Sequence of chain 1.A:
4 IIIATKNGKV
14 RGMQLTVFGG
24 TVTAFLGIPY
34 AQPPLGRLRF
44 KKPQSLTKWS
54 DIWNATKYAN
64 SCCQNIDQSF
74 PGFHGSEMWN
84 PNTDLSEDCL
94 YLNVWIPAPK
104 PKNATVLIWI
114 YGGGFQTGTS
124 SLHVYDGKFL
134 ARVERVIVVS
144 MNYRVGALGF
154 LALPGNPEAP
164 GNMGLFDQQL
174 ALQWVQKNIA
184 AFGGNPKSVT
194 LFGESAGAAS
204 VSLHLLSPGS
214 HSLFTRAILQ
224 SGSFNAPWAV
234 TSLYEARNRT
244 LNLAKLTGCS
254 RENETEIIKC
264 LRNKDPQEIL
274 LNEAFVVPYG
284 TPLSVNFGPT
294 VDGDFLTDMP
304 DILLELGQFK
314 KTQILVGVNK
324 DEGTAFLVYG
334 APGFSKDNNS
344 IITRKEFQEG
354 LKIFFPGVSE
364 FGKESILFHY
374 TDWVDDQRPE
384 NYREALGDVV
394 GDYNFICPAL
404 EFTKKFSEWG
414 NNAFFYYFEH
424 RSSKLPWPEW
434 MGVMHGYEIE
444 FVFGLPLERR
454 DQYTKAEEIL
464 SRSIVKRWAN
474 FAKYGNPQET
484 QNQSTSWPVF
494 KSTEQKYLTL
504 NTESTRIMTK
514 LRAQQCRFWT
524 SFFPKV

A protein and the small-molecule ligand that binds it are described below.
Small molecule (SMILES): CC(=O)N[C@H]1[C@H](O[C@H]2[C@H](O)[C@@H](NC(C)=O)CO[C@@H]2CO[C@@H]2O[C@@H](C)[C@@H](O)[C@@H](O)[C@@H]2O)O[C@H](CO)[C@@H](O)[C@@H]1O

Binding-site contacts:
Ligand atom C8 contacts residue GLY336 of chain 1.A at 3.0 Å.
Ligand atom O7 contacts residue ASN341 of chain 1.A at 3.2 Å (h-bond).
Ligand atom O5 contacts residue SER338 of chain 1.A at 3.5 Å.
Ligand atom C1 contacts residue ASN341 of chain 1.A at 1.4 Å.
Ligand atom N2 contacts residue GLY336 of chain 1.A at 4.2 Å.
Ligand atom C3 contacts residue GLY336 of chain 1.A at 4.0 Å.
Ligand atom C5 contacts residue SER338 of chain 1.A at 4.1 Å.
Ligand atom N2 contacts residue ASN341 of chain 1.A at 2.7 Å (h-bond).
Ligand atom C8 contacts residue SER343 of chain 1.A at 4.3 Å.
Ligand atom C2 contacts residue GLY336 of chain 1.A at 4.3 Å.
Ligand atom C8 contacts residue ASN341 of chain 1.A at 4.2 Å.
Ligand atom O4 contacts residue GLY336 of chain 1.A at 4.2 Å.
Ligand atom O6 contacts residue SER338 of chain 1.A at 4.1 Å.
Ligand atom C1 contacts residue SER338 of chain 1.A at 3.7 Å.
Ligand atom O5 contacts residue ASN341 of chain 1.A at 2.4 Å (h-bond).
Ligand atom C8 contacts residue ILE344 of chain 1.A at 4.1 Å (hydrophobic).
Ligand atom C4 contacts residue ASN341 of chain 1.A at 4.2 Å.
Ligand atom C1 contacts residue GLY336 of chain 1.A at 4.2 Å.
Ligand atom C7 contacts residue ASN341 of chain 1.A at 3.1 Å.
Ligand atom C8 contacts residue ASN342 of chain 1.A at 3.6 Å.
Ligand atom C8 contacts residue PRO335 of chain 1.A at 3.9 Å (hydrophobic).
Ligand atom C7 contacts residue GLY336 of chain 1.A at 4.1 Å.
Ligand atom C3 contacts residue ASN341 of chain 1.A at 3.7 Å.
Ligand atom C5 contacts residue ASN341 of chain 1.A at 3.7 Å.
Ligand atom O7 contacts residue GLY336 of chain 1.A at 4.4 Å.
Ligand atom C2 contacts residue ASN341 of chain 1.A at 2.3 Å.
Ligand atom C5 contacts residue PHE337 of chain 1.A at 4.5 Å (hydrophobic).